Binding-site contacts:
Ligand atom C2 contacts residue ASN154 of chain 2.D at 2.5 Å.
Ligand atom C8 contacts residue THR151 of chain 2.D at 3.7 Å.
Ligand atom C8 contacts residue ASN147 of chain 2.D at 4.0 Å.
Ligand atom O5 contacts residue ASN154 of chain 2.D at 2.4 Å (h-bond).
Ligand atom N2 contacts residue ASN154 of chain 2.D at 2.9 Å (h-bond).
Ligand atom O7 contacts residue ASN154 of chain 2.D at 3.9 Å.
Ligand atom C1 contacts residue ASP150 of chain 2.D at 4.3 Å.
Ligand atom C7 contacts residue ASN154 of chain 2.D at 3.6 Å.
Ligand atom O7 contacts residue ASP150 of chain 2.D at 3.2 Å.
Ligand atom C5 contacts residue ASN154 of chain 2.D at 3.7 Å.
Ligand atom C1 contacts residue ASN154 of chain 2.D at 1.4 Å.
Ligand atom C7 contacts residue ASP150 of chain 2.D at 4.0 Å.
Ligand atom C4 contacts residue ASN154 of chain 2.D at 4.2 Å.
Ligand atom C8 contacts residue ASP150 of chain 2.D at 4.1 Å.
Ligand atom C3 contacts residue ASN154 of chain 2.D at 3.8 Å.

The small molecule below binds the protein below.
Small molecule (SMILES): CC(=O)N[C@@H]1[C@@H](O)[C@H](O)[C@@H](CO)O[C@H]1O

Sequence of chain 2.D:
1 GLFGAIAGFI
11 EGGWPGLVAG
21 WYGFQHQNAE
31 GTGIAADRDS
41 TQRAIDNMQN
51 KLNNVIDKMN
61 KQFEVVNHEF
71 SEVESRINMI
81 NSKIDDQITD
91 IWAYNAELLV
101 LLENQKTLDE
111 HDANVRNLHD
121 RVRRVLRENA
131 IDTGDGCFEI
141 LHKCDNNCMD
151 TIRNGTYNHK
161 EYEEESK